Sequence of chain 3.D:
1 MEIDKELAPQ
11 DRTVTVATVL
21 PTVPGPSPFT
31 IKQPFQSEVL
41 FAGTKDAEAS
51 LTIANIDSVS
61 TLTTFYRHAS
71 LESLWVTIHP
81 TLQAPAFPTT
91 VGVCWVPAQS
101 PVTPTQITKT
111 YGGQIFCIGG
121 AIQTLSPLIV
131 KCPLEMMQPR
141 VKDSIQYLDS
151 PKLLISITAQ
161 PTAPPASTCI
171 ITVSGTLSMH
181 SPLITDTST

The protein below binds the small molecule below.
Small molecule (SMILES): Nc1ccn([C@@H]2O[C@H](CO[P](=O)(O)O[C@H]3[C@@H](O)[C@H](n4ccc(N)nc4=O)O[C@@H]3CO[P](=O)(O)O[C@H]3[C@@H](O)[C@H](n4ccc(N)nc4=O)O[C@@H]3CO)[C@@H](O)[C@H]2O)c(=O)n1

Sequence of chain 2.C:
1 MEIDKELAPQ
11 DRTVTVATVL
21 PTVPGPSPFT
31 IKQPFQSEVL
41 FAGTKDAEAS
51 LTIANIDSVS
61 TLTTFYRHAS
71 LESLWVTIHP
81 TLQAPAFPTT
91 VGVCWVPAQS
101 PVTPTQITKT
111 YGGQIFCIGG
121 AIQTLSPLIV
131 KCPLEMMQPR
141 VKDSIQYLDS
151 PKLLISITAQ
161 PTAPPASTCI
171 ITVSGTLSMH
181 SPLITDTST

Binding-site contacts:
Ligand atom OP1 contacts residue SER73 of chain 2.C at 3.2 Å (h-bond).
Ligand atom O5' contacts residue ARG12 of chain 3.D at 4.1 Å.
Ligand atom OP1 contacts residue TRP75 of chain 2.C at 3.9 Å.
Ligand atom OP1 contacts residue THR176 of chain 2.C at 3.4 Å (h-bond).
Ligand atom C1' contacts residue ARG12 of chain 3.D at 3.9 Å.
Ligand atom O2' contacts residue ASP11 of chain 3.D at 3.5 Å.
Ligand atom O5' contacts residue LYS131 of chain 2.C at 3.3 Å.
Ligand atom O2 contacts residue ARG12 of chain 3.D at 3.6 Å.
Ligand atom OP1 contacts residue TYR111 of chain 3.D at 3.6 Å (h-bond).
Ligand atom OP1 contacts residue VAL14 of chain 3.D at 3.4 Å.
Ligand atom O2' contacts residue TYR111 of chain 3.D at 4.3 Å.
Ligand atom P contacts residue TRP75 of chain 2.C at 4.3 Å.
Ligand atom C4' contacts residue TRP75 of chain 2.C at 4.5 Å (hydrophobic).
Ligand atom C4' contacts residue ARG12 of chain 3.D at 3.6 Å.
Ligand atom OP2 contacts residue SER73 of chain 2.C at 4.0 Å.
Ligand atom P contacts residue TYR111 of chain 3.D at 4.5 Å.
Ligand atom O4' contacts residue ARG12 of chain 3.D at 4.0 Å.
Ligand atom O2' contacts residue THR13 of chain 3.D at 3.8 Å.
Ligand atom C5' contacts residue ARG12 of chain 3.D at 4.3 Å.
Ligand atom O2' contacts residue VAL14 of chain 3.D at 4.3 Å.
Ligand atom O5' contacts residue TYR111 of chain 3.D at 4.4 Å.
Ligand atom C5' contacts residue LYS131 of chain 2.C at 4.2 Å.
Ligand atom P contacts residue SER73 of chain 2.C at 4.1 Å.
Ligand atom O3' contacts residue THR13 of chain 3.D at 4.4 Å.
Ligand atom O2' contacts residue ARG12 of chain 3.D at 3.6 Å.
Ligand atom O3' contacts residue TRP75 of chain 2.C at 3.6 Å.
Ligand atom C2 contacts residue ARG12 of chain 3.D at 4.5 Å.